Sequence of chain 1.A:
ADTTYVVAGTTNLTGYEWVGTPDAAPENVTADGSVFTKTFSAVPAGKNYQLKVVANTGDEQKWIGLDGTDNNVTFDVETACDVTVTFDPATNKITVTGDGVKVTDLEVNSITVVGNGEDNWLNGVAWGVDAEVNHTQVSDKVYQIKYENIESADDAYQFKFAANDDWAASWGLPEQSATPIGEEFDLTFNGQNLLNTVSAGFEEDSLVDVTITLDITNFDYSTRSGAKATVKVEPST

Binding-site contacts:
Ligand atom O2 contacts residue LYS177 of chain 1.A at 2.9 Å (salt-bridge).
Ligand atom C2 contacts residue ASN210 of chain 1.A at 3.5 Å.
Ligand atom C5 contacts residue TRP32 of chain 1.A at 4.0 Å (hydrophobic).
Ligand atom C3 contacts residue LYS177 of chain 1.A at 3.7 Å.
Ligand atom O5 contacts residue TRP32 of chain 1.A at 3.5 Å.
Ligand atom C4 contacts residue TRP143 of chain 1.A at 4.0 Å (hydrophobic).
Ligand atom C2 contacts residue ASN207 of chain 1.A at 4.1 Å.
Ligand atom C3 contacts residue ASN207 of chain 1.A at 3.3 Å.
Ligand atom O6 contacts residue GLU31 of chain 1.A at 2.4 Å (salt-bridge).
Ligand atom O2 contacts residue ASN87 of chain 1.A at 2.6 Å (h-bond).
Ligand atom C6 contacts residue GLU31 of chain 1.A at 3.4 Å.
Ligand atom C2 contacts residue ASN87 of chain 1.A at 3.5 Å.
Ligand atom O3 contacts residue ASN207 of chain 1.A at 2.6 Å (h-bond).
Ligand atom C4 contacts residue TRP184 of chain 1.A at 3.8 Å (hydrophobic).
Ligand atom C1 contacts residue TRP32 of chain 1.A at 3.8 Å (hydrophobic).
Ligand atom O3 contacts residue TRP184 of chain 1.A at 3.6 Å.
Ligand atom C2 contacts residue TRP32 of chain 1.A at 3.8 Å (hydrophobic).
Ligand atom C6 contacts residue TRP143 of chain 1.A at 3.8 Å (hydrophobic).
Ligand atom O3 contacts residue LYS177 of chain 1.A at 2.8 Å (salt-bridge).
Ligand atom O2 contacts residue TRP143 of chain 1.A at 4.1 Å.
Ligand atom O5 contacts residue TRP184 of chain 1.A at 3.7 Å.
Ligand atom C1 contacts residue TRP184 of chain 1.A at 3.7 Å (hydrophobic).
Ligand atom C3 contacts residue ASN210 of chain 1.A at 4.0 Å.
Ligand atom C2 contacts residue LYS177 of chain 1.A at 3.7 Å.
Ligand atom O6 contacts residue TRP32 of chain 1.A at 4.0 Å.
Ligand atom O3 contacts residue TRP143 of chain 1.A at 4.0 Å.
Ligand atom O2 contacts residue SER187 of chain 1.A at 3.6 Å.
Ligand atom C1 contacts residue TRP143 of chain 1.A at 4.0 Å (hydrophobic).
Ligand atom O3 contacts residue ASN87 of chain 1.A at 2.9 Å (h-bond).
Ligand atom O3 contacts residue ASN210 of chain 1.A at 2.9 Å (h-bond).
Ligand atom O2 contacts residue LYS67 of chain 1.A at 3.8 Å.
Ligand atom C3 contacts residue ASN87 of chain 1.A at 4.0 Å.
Ligand atom O2 contacts residue ASN207 of chain 1.A at 3.1 Å (h-bond).
Ligand atom C4 contacts residue TRP32 of chain 1.A at 4.0 Å (hydrophobic).
Ligand atom O5 contacts residue TRP143 of chain 1.A at 3.6 Å.
Ligand atom O2 contacts residue ASN210 of chain 1.A at 2.7 Å (h-bond).
Ligand atom C6 contacts residue TRP184 of chain 1.A at 3.9 Å (hydrophobic).
Ligand atom C2 contacts residue TRP184 of chain 1.A at 3.9 Å (hydrophobic).
Ligand atom C6 contacts residue TRP32 of chain 1.A at 3.7 Å (hydrophobic).
Ligand atom C2 contacts residue TRP143 of chain 1.A at 3.5 Å (hydrophobic).

This small molecule binds to this protein.
Small molecule (SMILES): OC[C@H]1O[C@H](O[C@H]2[C@H](O)[C@@H](O)[C@@H](O[C@H]3[C@H](O)[C@@H](O)[C@@H](O)O[C@@H]3CO)O[C@@H]2CO)[C@H](O)[C@@H](O)[C@@H]1O